Sequence of chain 1.A:
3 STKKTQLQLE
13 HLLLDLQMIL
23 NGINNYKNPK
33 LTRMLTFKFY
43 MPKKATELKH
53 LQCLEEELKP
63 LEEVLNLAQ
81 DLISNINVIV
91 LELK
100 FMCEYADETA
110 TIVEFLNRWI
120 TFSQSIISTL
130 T

Binding-site contacts:
Ligand atom C10 contacts residue ILE89 of chain 1.A at 3.5 Å (hydrophobic).
Ligand atom C10 contacts residue GLN10 of chain 1.A at 3.8 Å.
Ligand atom C06 contacts residue LYS6 of chain 1.A at 4.4 Å.
Ligand atom C11 contacts residue ILE89 of chain 1.A at 3.7 Å (hydrophobic).
Ligand atom C01 contacts residue LEU9 of chain 1.A at 3.7 Å (hydrophobic).
Ligand atom O18 contacts residue VAL88 of chain 1.A at 4.3 Å.
Ligand atom O09 contacts residue HIS13 of chain 1.A at 3.3 Å.
Ligand atom C03 contacts residue LEU9 of chain 1.A at 3.7 Å (hydrophobic).
Ligand atom O12 contacts residue ILE89 of chain 1.A at 3.6 Å.
Ligand atom C10 contacts residue HIS13 of chain 1.A at 4.1 Å.
Ligand atom O17 contacts residue ASN85 of chain 1.A at 2.9 Å (h-bond).
Ligand atom C14 contacts residue VAL88 of chain 1.A at 4.1 Å (hydrophobic).
Ligand atom C04 contacts residue LEU9 of chain 1.A at 4.3 Å (hydrophobic).
Ligand atom O17 contacts residue VAL88 of chain 1.A at 3.9 Å.
Ligand atom CL2 contacts residue HIS13 of chain 1.A at 3.5 Å.
Ligand atom C06 contacts residue HIS13 of chain 1.A at 4.5 Å.
Ligand atom C05 contacts residue LEU9 of chain 1.A at 4.5 Å (hydrophobic).
Ligand atom C01 contacts residue GLN10 of chain 1.A at 3.8 Å.
Ligand atom C16 contacts residue VAL88 of chain 1.A at 3.9 Å (hydrophobic).
Ligand atom C04 contacts residue HIS13 of chain 1.A at 3.9 Å.
Ligand atom C02 contacts residue LEU9 of chain 1.A at 3.4 Å (hydrophobic).
Ligand atom C13 contacts residue VAL88 of chain 1.A at 4.0 Å (hydrophobic).
Ligand atom C06 contacts residue GLN10 of chain 1.A at 3.2 Å.
Ligand atom C05 contacts residue GLN10 of chain 1.A at 4.3 Å.
Ligand atom CL1 contacts residue LEU9 of chain 1.A at 4.3 Å.
Ligand atom C05 contacts residue HIS13 of chain 1.A at 3.8 Å.
Ligand atom C15 contacts residue GLN10 of chain 1.A at 4.5 Å.
Ligand atom C16 contacts residue ASN85 of chain 1.A at 3.9 Å.
Ligand atom C01 contacts residue LYS6 of chain 1.A at 4.0 Å.
Ligand atom O09 contacts residue GLN10 of chain 1.A at 4.2 Å.
Ligand atom O18 contacts residue ASN85 of chain 1.A at 4.5 Å.
Ligand atom C06 contacts residue LEU9 of chain 1.A at 4.0 Å (hydrophobic).

A small-molecule ligand and the protein it binds are described below.
Small molecule (SMILES): O=C(O)c1ccc(COc2cccc(Cl)c2Cl)o1